Binding-site contacts:
Ligand atom CAJ contacts residue ASP93 of chain 1.A at 3.4 Å.
Ligand atom SAK contacts residue ZN1 of chain 1.D at 2.1 Å.
Ligand atom CAH contacts residue ASP92 of chain 1.A at 3.8 Å.
Ligand atom OAE contacts residue ASN185 of chain 1.A at 2.5 Å (h-bond).
Ligand atom CAH contacts residue ASP93 of chain 1.A at 3.8 Å.
Ligand atom CAO contacts residue TYR42 of chain 1.A at 3.6 Å (hydrophobic).
Ligand atom CAG contacts residue PHE37 of chain 1.A at 3.7 Å (hydrophobic).
Ligand atom CAA contacts residue PHE37 of chain 1.A at 3.5 Å (hydrophobic).
Ligand atom SAK contacts residue CYS173 of chain 1.A at 3.8 Å.
Ligand atom SAK contacts residue ASP93 of chain 1.A at 3.3 Å (salt-bridge).
Ligand atom PAD contacts residue ASN185 of chain 1.A at 3.8 Å.
Ligand atom OAF contacts residue TRP62 of chain 1.A at 3.3 Å.
Ligand atom CAT contacts residue TYR42 of chain 1.A at 3.5 Å (hydrophobic).
Ligand atom SAK contacts residue HIS154 of chain 1.A at 3.3 Å (h-bond).
Ligand atom CAS contacts residue ARG180 of chain 1.A at 2.8 Å.
Ligand atom CAB contacts residue PHE37 of chain 1.A at 3.1 Å (hydrophobic).
Ligand atom CAA contacts residue TYR42 of chain 1.A at 3.4 Å (hydrophobic).
Ligand atom SAK contacts residue HIS89 of chain 1.A at 4.0 Å.
Ligand atom CAP contacts residue TYR42 of chain 1.A at 3.5 Å (hydrophobic).
Ligand atom CAM contacts residue HIS215 of chain 1.A at 3.6 Å.
Ligand atom CAQ contacts residue HIS215 of chain 1.A at 4.0 Å.
Ligand atom CAQ contacts residue TYR42 of chain 1.A at 3.4 Å (hydrophobic).
Ligand atom SAK contacts residue ZN1 of chain 1.C at 2.3 Å.
Ligand atom CAN contacts residue HIS215 of chain 1.A at 3.6 Å.
Ligand atom CAL contacts residue HIS215 of chain 1.A at 3.4 Å.
Ligand atom CAJ contacts residue ZN1 of chain 1.D at 3.5 Å.
Ligand atom CAJ contacts residue ZN1 of chain 1.C at 3.2 Å.
Ligand atom SAK contacts residue HIS91 of chain 1.A at 3.8 Å.
Ligand atom CAL contacts residue ZN1 of chain 1.D at 3.6 Å.
Ligand atom CAH contacts residue TRP62 of chain 1.A at 3.8 Å (hydrophobic).
Ligand atom CAR contacts residue ARG180 of chain 1.A at 3.0 Å.
Ligand atom SAK contacts residue HIS215 of chain 1.A at 3.6 Å.
Ligand atom CAG contacts residue TRP62 of chain 1.A at 3.8 Å (hydrophobic).
Ligand atom CAR contacts residue TYR42 of chain 1.A at 3.2 Å (hydrophobic).
Ligand atom CAM contacts residue TRP62 of chain 1.A at 3.7 Å (hydrophobic).
Ligand atom CAS contacts residue TYR42 of chain 1.A at 3.2 Å (hydrophobic).
Ligand atom CAL contacts residue ASP93 of chain 1.A at 3.7 Å.
Ligand atom CAJ contacts residue HIS91 of chain 1.A at 3.6 Å.
Ligand atom CAL contacts residue TRP62 of chain 1.A at 3.7 Å (hydrophobic).
Ligand atom CAP contacts residue HIS215 of chain 1.A at 3.4 Å.

The protein below binds the small molecule below.
Small molecule (SMILES): CCOP(=O)(OCC)[C@@H](CS)CCCc1ccccc1

Sequence of chain 1.A:
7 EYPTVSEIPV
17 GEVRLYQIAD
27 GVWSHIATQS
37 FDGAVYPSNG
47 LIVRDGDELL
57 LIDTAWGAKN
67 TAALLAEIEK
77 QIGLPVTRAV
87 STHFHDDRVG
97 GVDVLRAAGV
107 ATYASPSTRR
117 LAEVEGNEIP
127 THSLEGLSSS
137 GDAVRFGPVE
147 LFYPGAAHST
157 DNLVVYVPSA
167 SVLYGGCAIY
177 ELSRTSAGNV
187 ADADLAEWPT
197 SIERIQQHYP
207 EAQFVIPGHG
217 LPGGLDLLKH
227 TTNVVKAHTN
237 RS